This protein binds this small molecule.
Small molecule (SMILES): Nc1ncnc2c1ncn2[C@H]1C[C@H](O)[C@@H](COP(=O)(O)O)O1

Binding-site contacts:
Ligand atom C6 contacts residue GLY639 of chain 1.A at 3.8 Å.
Ligand atom C5 contacts residue PRO631 of chain 1.A at 4.2 Å (hydrophobic).
Ligand atom N6 contacts residue VAL420 of chain 1.A at 4.0 Å.
Ligand atom N6 contacts residue SER632 of chain 1.A at 3.3 Å (h-bond).
Ligand atom N1 contacts residue PHE638 of chain 1.A at 4.3 Å.
Ligand atom C2' contacts residue HIS630 of chain 1.A at 3.2 Å.
Ligand atom N6 contacts residue GLY639 of chain 1.A at 3.6 Å (h-bond).
Ligand atom N1 contacts residue PRO421 of chain 1.A at 4.3 Å.
Ligand atom N7 contacts residue PRO421 of chain 1.A at 4.2 Å.
Ligand atom O2P contacts residue ASP626 of chain 10.A at 4.2 Å.
Ligand atom N9 contacts residue HIS630 of chain 1.A at 4.2 Å.
Ligand atom C6 contacts residue PRO421 of chain 1.A at 4.1 Å (hydrophobic).
Ligand atom N1 contacts residue VAL420 of chain 1.A at 3.7 Å.
Ligand atom N1 contacts residue PRO631 of chain 1.A at 3.5 Å (h-bond).
Ligand atom C1' contacts residue HIS630 of chain 1.A at 4.0 Å.
Ligand atom C8 contacts residue HIS630 of chain 1.A at 3.3 Å.
Ligand atom N7 contacts residue SER632 of chain 1.A at 4.1 Å.
Ligand atom O1P contacts residue LYS641 of chain 10.A at 4.0 Å.
Ligand atom C5 contacts residue SER632 of chain 1.A at 4.1 Å.
Ligand atom C6 contacts residue PRO631 of chain 1.A at 3.9 Å (hydrophobic).
Ligand atom C4 contacts residue PRO631 of chain 1.A at 4.0 Å (hydrophobic).
Ligand atom N7 contacts residue ASN609 of chain 1.A at 3.8 Å.
Ligand atom C6 contacts residue SER632 of chain 1.A at 3.9 Å.
Ligand atom C6 contacts residue VAL420 of chain 1.A at 4.0 Å (hydrophobic).
Ligand atom N6 contacts residue GLY637 of chain 1.A at 3.7 Å.
Ligand atom C2 contacts residue VAL420 of chain 1.A at 4.3 Å (hydrophobic).
Ligand atom C3' contacts residue HIS630 of chain 1.A at 4.4 Å.
Ligand atom N6 contacts residue PHE638 of chain 1.A at 3.9 Å.
Ligand atom C2 contacts residue PRO631 of chain 1.A at 3.3 Å (hydrophobic).
Ligand atom N3 contacts residue GLY639 of chain 1.A at 4.3 Å.
Ligand atom C2 contacts residue GLY639 of chain 1.A at 3.1 Å.
Ligand atom N9 contacts residue PRO421 of chain 1.A at 4.4 Å.
Ligand atom C2 contacts residue PRO421 of chain 1.A at 4.5 Å (hydrophobic).
Ligand atom C8 contacts residue PRO421 of chain 1.A at 4.3 Å (hydrophobic).
Ligand atom N3 contacts residue PRO631 of chain 1.A at 3.6 Å.
Ligand atom N7 contacts residue HIS630 of chain 1.A at 4.1 Å.
Ligand atom C5 contacts residue PRO421 of chain 1.A at 4.1 Å (hydrophobic).
Ligand atom N1 contacts residue GLY639 of chain 1.A at 3.1 Å (h-bond).
Ligand atom C4 contacts residue PRO421 of chain 1.A at 4.3 Å (hydrophobic).
Ligand atom C1' contacts residue PRO631 of chain 1.A at 4.3 Å (hydrophobic).

Sequence of chain 10.A:
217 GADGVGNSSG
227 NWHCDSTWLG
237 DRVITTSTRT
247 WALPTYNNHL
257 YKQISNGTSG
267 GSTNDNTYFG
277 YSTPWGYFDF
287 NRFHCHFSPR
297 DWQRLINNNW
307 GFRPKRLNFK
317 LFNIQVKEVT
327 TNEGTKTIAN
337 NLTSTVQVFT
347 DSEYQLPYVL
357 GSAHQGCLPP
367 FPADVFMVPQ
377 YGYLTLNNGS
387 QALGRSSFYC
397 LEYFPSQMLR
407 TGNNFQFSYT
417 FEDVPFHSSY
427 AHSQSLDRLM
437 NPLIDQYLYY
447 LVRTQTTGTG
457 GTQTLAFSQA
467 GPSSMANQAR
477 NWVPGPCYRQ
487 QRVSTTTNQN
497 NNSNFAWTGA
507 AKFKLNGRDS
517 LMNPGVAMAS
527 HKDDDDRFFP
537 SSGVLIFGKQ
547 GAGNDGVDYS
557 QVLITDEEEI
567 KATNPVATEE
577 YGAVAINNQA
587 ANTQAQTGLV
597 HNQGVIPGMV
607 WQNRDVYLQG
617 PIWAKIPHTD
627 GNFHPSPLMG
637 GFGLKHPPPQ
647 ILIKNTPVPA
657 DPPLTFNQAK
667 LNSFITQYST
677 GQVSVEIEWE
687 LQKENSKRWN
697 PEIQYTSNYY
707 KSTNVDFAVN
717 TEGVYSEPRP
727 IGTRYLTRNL

Sequence of chain 1.A:
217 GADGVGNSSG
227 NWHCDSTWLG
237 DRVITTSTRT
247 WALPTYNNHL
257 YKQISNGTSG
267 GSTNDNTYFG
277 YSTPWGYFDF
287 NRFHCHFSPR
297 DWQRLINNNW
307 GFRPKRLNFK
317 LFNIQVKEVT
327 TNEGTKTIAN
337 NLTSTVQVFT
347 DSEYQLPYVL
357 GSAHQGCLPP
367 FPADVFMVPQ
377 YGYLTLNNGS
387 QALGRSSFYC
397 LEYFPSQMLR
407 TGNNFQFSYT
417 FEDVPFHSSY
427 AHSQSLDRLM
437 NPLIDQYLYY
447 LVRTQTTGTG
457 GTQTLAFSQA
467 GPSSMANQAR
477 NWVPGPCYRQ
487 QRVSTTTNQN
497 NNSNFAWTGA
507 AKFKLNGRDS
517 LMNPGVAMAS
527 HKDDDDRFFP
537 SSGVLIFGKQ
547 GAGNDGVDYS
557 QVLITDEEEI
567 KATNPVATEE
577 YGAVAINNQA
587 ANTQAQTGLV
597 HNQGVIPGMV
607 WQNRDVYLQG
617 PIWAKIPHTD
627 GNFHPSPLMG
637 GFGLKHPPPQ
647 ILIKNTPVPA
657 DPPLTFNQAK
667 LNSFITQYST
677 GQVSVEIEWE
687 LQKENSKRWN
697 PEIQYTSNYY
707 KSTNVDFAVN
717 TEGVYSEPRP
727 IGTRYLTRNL